Binding-site contacts:
Ligand atom C1 contacts residue ALA313 of chain 2.C at 3.5 Å (hydrophobic).
Ligand atom O2 contacts residue MG1 of chain 2.P at 4.3 Å.
Ligand atom O4 contacts residue GLU292 of chain 2.C at 3.1 Å (salt-bridge).
Ligand atom O3 contacts residue GLU292 of chain 2.C at 3.3 Å (salt-bridge).
Ligand atom C2 contacts residue ALA313 of chain 2.C at 3.6 Å (hydrophobic).
Ligand atom C1 contacts residue THR348 of chain 2.C at 3.5 Å.
Ligand atom O3 contacts residue MG1 of chain 2.P at 2.5 Å.
Ligand atom O4 contacts residue LYS290 of chain 2.C at 2.9 Å (salt-bridge).
Ligand atom O3 contacts residue GLY315 of chain 2.C at 3.6 Å.
Ligand atom O2 contacts residue LYS290 of chain 2.C at 3.8 Å.
Ligand atom O2 contacts residue MET311 of chain 2.C at 4.2 Å.
Ligand atom C2 contacts residue LYS290 of chain 2.C at 3.7 Å.
Ligand atom O1 contacts residue MG1 of chain 2.P at 4.4 Å.
Ligand atom O2 contacts residue THR348 of chain 2.C at 3.5 Å (h-bond).
Ligand atom C2 contacts residue MG1 of chain 2.P at 3.1 Å.
Ligand atom C2 contacts residue THR348 of chain 2.C at 4.0 Å.
Ligand atom O4 contacts residue MG1 of chain 2.P at 2.3 Å.
Ligand atom O1 contacts residue THR348 of chain 2.C at 2.4 Å (h-bond).
Ligand atom C1 contacts residue GLY315 of chain 2.C at 3.8 Å.
Ligand atom O1 contacts residue ARG314 of chain 2.C at 3.6 Å.
Ligand atom O3 contacts residue ALA313 of chain 2.C at 4.1 Å.
Ligand atom C1 contacts residue MG1 of chain 2.P at 3.2 Å.
Ligand atom O1 contacts residue GLY315 of chain 2.C at 3.0 Å (h-bond).
Ligand atom O4 contacts residue ALA313 of chain 2.C at 4.2 Å.
Ligand atom O3 contacts residue THR348 of chain 2.C at 4.5 Å.
Ligand atom O2 contacts residue ARG93 of chain 2.C at 4.1 Å.
Ligand atom C2 contacts residue GLU292 of chain 2.C at 3.7 Å.
Ligand atom O2 contacts residue ALA313 of chain 2.C at 3.8 Å.
Ligand atom C1 contacts residue GLU292 of chain 2.C at 3.8 Å.
Ligand atom O1 contacts residue ALA313 of chain 2.C at 3.4 Å.
Ligand atom O4 contacts residue ASP316 of chain 2.C at 4.2 Å.
Ligand atom C1 contacts residue ASP316 of chain 2.C at 3.8 Å.
Ligand atom O1 contacts residue ASP316 of chain 2.C at 4.0 Å.
Ligand atom O3 contacts residue ASP316 of chain 2.C at 2.8 Å (salt-bridge).

Sequence of chain 2.C:
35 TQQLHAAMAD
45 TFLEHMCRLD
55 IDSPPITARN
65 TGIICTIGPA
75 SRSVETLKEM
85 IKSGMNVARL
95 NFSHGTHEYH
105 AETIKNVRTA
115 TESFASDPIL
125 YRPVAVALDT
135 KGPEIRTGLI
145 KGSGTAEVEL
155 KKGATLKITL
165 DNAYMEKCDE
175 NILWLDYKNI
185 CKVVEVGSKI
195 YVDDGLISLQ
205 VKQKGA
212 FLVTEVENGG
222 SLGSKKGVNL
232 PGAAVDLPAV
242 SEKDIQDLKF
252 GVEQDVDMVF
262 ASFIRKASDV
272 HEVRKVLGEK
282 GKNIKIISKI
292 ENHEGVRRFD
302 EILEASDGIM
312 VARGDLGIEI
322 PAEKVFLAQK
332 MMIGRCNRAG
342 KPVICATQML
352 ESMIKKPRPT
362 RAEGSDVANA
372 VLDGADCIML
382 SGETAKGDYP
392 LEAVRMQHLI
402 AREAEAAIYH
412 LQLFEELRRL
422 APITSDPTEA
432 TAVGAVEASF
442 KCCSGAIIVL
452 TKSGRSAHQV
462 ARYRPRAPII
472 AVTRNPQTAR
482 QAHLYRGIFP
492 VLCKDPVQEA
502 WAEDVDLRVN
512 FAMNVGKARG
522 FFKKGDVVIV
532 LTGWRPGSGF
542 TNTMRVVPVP

A small-molecule ligand and the protein it binds are described below.
Small molecule (SMILES): O=C([O-])C(=O)[O-]